Sequence of chain 1.A:
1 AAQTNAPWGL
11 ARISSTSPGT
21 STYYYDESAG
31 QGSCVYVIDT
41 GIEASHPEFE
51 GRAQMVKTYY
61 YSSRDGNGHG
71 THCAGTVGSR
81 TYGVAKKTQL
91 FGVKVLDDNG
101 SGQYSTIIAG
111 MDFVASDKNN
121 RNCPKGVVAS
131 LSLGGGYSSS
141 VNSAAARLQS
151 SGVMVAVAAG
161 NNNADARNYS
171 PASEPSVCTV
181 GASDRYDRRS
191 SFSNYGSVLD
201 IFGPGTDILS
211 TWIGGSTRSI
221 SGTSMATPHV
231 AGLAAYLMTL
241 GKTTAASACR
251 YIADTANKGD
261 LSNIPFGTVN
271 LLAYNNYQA

Binding-site contacts:
Ligand atom C5 contacts residue SER197 of chain 1.A at 4.2 Å.
Ligand atom C3 contacts residue VAL177 of chain 1.A at 4.3 Å (hydrophobic).
Ligand atom C4 contacts residue VAL198 of chain 1.A at 3.1 Å (hydrophobic).
Ligand atom C3 contacts residue PRO175 of chain 1.A at 2.9 Å (hydrophobic).
Ligand atom C5 contacts residue ASP200 of chain 1.A at 4.3 Å.
Ligand atom I4 contacts residue VAL198 of chain 1.A at 3.1 Å.
Ligand atom I4 contacts residue VAL177 of chain 1.A at 2.7 Å.
Ligand atom N1 contacts residue PRO175 of chain 1.A at 4.2 Å.
Ligand atom C3 contacts residue ASP200 of chain 1.A at 2.6 Å.
Ligand atom C4 contacts residue GLU174 of chain 1.A at 4.0 Å.
Ligand atom I4 contacts residue PRO175 of chain 1.A at 3.6 Å.
Ligand atom I4 contacts residue ASP200 of chain 1.A at 2.8 Å.
Ligand atom C5 contacts residue PRO175 of chain 1.A at 3.6 Å (hydrophobic).
Ligand atom I4 contacts residue ALA172 of chain 1.A at 4.0 Å.
Ligand atom N1 contacts residue ASP200 of chain 1.A at 4.3 Å.
Ligand atom N1 contacts residue SER197 of chain 1.A at 4.0 Å.
Ligand atom N2 contacts residue PRO175 of chain 1.A at 3.7 Å.
Ligand atom I4 contacts residue GLU174 of chain 1.A at 2.9 Å.
Ligand atom C4 contacts residue VAL177 of chain 1.A at 4.1 Å (hydrophobic).
Ligand atom C4 contacts residue ASP200 of chain 1.A at 3.3 Å.
Ligand atom C5 contacts residue VAL198 of chain 1.A at 3.3 Å (hydrophobic).
Ligand atom N2 contacts residue ASP200 of chain 1.A at 3.4 Å (salt-bridge).
Ligand atom I4 contacts residue THR179 of chain 1.A at 2.8 Å.
Ligand atom C3 contacts residue VAL198 of chain 1.A at 4.0 Å (hydrophobic).
Ligand atom N1 contacts residue VAL198 of chain 1.A at 4.3 Å.
Ligand atom C4 contacts residue PRO175 of chain 1.A at 3.1 Å (hydrophobic).

The protein below binds the small molecule below.
Small molecule (SMILES): Ic1cn[nH]c1